Binding-site contacts:
Ligand atom O26 contacts residue GLU141 of chain 1.A at 2.9 Å (salt-bridge).
Ligand atom C14 contacts residue THR145 of chain 1.A at 3.8 Å.
Ligand atom C6 contacts residue GLU141 of chain 1.A at 3.9 Å.
Ligand atom C10 contacts residue GLN66 of chain 1.B at 3.6 Å.
Ligand atom C18 contacts residue GLN139 of chain 1.A at 3.7 Å.
Ligand atom O27 contacts residue TYR70 of chain 1.B at 3.7 Å.
Ligand atom C4 contacts residue TYR70 of chain 1.B at 4.0 Å (hydrophobic).
Ligand atom O24 contacts residue ALA140 of chain 1.A at 3.9 Å.
Ligand atom C17 contacts residue THR145 of chain 1.A at 3.8 Å.
Ligand atom O24 contacts residue GLU141 of chain 1.A at 3.3 Å (salt-bridge).
Ligand atom C13 contacts residue THR145 of chain 1.A at 3.3 Å.
Ligand atom C15 contacts residue ALA99 of chain 1.B at 3.8 Å (hydrophobic).
Ligand atom C8 contacts residue THR145 of chain 1.A at 3.3 Å.
Ligand atom O24 contacts residue THR145 of chain 1.A at 2.6 Å (h-bond).
Ligand atom C1 contacts residue GLN139 of chain 1.A at 3.8 Å.
Ligand atom C16 contacts residue GLN139 of chain 1.A at 3.8 Å.
Ligand atom C13 contacts residue HIS142 of chain 1.A at 3.9 Å.
Ligand atom O24 contacts residue HIS142 of chain 1.A at 2.9 Å (h-bond).
Ligand atom C2 contacts residue GLN139 of chain 1.A at 3.3 Å.
Ligand atom C16 contacts residue TRP103 of chain 1.B at 3.9 Å (hydrophobic).
Ligand atom C16 contacts residue MET149 of chain 1.A at 3.8 Å (hydrophobic).
Ligand atom C20 contacts residue MET149 of chain 1.A at 3.6 Å (hydrophobic).
Ligand atom C4 contacts residue GLN66 of chain 1.B at 3.5 Å.
Ligand atom C9 contacts residue THR145 of chain 1.A at 3.7 Å.
Ligand atom C1 contacts residue ASP138 of chain 1.A at 3.6 Å.
Ligand atom C14 contacts residue GLN66 of chain 1.B at 3.8 Å.
Ligand atom C13 contacts residue GLU141 of chain 1.A at 3.5 Å.
Ligand atom C10 contacts residue THR145 of chain 1.A at 4.0 Å.
Ligand atom O28 contacts residue THR145 of chain 1.A at 3.3 Å (h-bond).
Ligand atom N22 contacts residue GLU141 of chain 1.A at 3.5 Å.
Ligand atom C15 contacts residue ALA100 of chain 1.B at 3.7 Å (hydrophobic).
Ligand atom O27 contacts residue GLN66 of chain 1.B at 3.2 Å.
Ligand atom C20 contacts residue GLN139 of chain 1.A at 3.9 Å.
Ligand atom C11 contacts residue THR145 of chain 1.A at 3.2 Å.
Ligand atom C3 contacts residue THR96 of chain 1.B at 4.0 Å.
Ligand atom C19 contacts residue THR96 of chain 1.B at 4.0 Å.
Ligand atom O26 contacts residue ALA140 of chain 1.A at 3.7 Å.
Ligand atom C5 contacts residue GLU141 of chain 1.A at 3.9 Å.
Ligand atom C14 contacts residue HIS142 of chain 1.A at 4.0 Å.
Ligand atom O28 contacts residue HIS142 of chain 1.A at 3.2 Å.

Sequence of chain 1.A:
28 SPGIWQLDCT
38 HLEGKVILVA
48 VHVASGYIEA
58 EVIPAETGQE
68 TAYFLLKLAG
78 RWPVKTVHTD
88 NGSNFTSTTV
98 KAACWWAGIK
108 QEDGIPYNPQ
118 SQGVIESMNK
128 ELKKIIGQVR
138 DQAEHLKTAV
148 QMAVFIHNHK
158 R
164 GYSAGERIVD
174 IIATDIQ

Sequence of chain 1.B:
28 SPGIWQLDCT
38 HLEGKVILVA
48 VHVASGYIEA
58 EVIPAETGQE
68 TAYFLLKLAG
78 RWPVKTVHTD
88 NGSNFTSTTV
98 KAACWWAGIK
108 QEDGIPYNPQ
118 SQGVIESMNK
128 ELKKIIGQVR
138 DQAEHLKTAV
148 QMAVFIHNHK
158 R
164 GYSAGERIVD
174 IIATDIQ

This protein binds this small molecule.
Small molecule (SMILES): CC(C)C[C@H](CNC(=O)c1cccnc1)Cc1ccc2c(c1C(=O)O)OCO2